Sequence of chain 1.C:
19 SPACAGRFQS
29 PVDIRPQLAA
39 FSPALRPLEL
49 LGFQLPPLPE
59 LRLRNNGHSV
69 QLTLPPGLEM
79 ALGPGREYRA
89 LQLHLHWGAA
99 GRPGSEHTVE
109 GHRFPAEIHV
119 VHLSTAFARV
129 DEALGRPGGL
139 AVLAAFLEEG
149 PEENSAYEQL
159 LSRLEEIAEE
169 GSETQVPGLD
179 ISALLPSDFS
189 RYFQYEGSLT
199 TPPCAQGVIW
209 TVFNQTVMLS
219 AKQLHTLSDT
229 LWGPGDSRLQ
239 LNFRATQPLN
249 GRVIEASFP

Binding-site contacts:
Ligand atom F13 contacts residue HIS94 of chain 1.C at 3.2 Å.
Ligand atom F13 contacts residue THR199 of chain 1.C at 3.6 Å.
Ligand atom F15 contacts residue GLN90 of chain 1.C at 3.7 Å.
Ligand atom N40 contacts residue HIS117 of chain 1.C at 3.3 Å (h-bond).
Ligand atom C20 contacts residue GLN90 of chain 1.C at 3.4 Å.
Ligand atom C35 contacts residue ASN64 of chain 1.C at 3.7 Å.
Ligand atom F13 contacts residue THR198 of chain 1.C at 2.6 Å.
Ligand atom C7 contacts residue ZN1 of chain 1.I at 3.4 Å.
Ligand atom N16 contacts residue HIS92 of chain 1.C at 3.3 Å.
Ligand atom O39 contacts residue VAL119 of chain 1.C at 3.7 Å.
Ligand atom F13 contacts residue ZN1 of chain 1.I at 3.5 Å.
Ligand atom C12 contacts residue ZN1 of chain 1.I at 3.6 Å.
Ligand atom N40 contacts residue THR198 of chain 1.C at 2.8 Å (h-bond).
Ligand atom C18 contacts residue GLN90 of chain 1.C at 3.5 Å.
Ligand atom O41 contacts residue ARG62 of chain 1.C at 2.7 Å (salt-bridge).
Ligand atom C37 contacts residue GLN69 of chain 1.C at 3.6 Å.
Ligand atom S37 contacts residue HIS92 of chain 1.C at 3.6 Å (h-bond).
Ligand atom O38 contacts residue THR198 of chain 1.C at 3.0 Å (h-bond).
Ligand atom C23 contacts residue VAL128 of chain 1.C at 3.2 Å (hydrophobic).
Ligand atom C36 contacts residue ASN64 of chain 1.C at 3.6 Å.
Ligand atom N40 contacts residue ZN1 of chain 1.I at 1.9 Å.
Ligand atom S37 contacts residue THR198 of chain 1.C at 3.7 Å.
Ligand atom C19 contacts residue VAL119 of chain 1.C at 3.6 Å (hydrophobic).
Ligand atom S37 contacts residue ZN1 of chain 1.I at 3.1 Å.
Ligand atom C8 contacts residue HIS92 of chain 1.C at 3.4 Å.
Ligand atom O40 contacts residue GLN69 of chain 1.C at 3.7 Å.
Ligand atom N40 contacts residue HIS94 of chain 1.C at 3.5 Å (h-bond).
Ligand atom C7 contacts residue THR199 of chain 1.C at 3.7 Å.
Ligand atom C19 contacts residue GLN90 of chain 1.C at 3.5 Å.
Ligand atom N40 contacts residue HIS92 of chain 1.C at 3.3 Å (h-bond).
Ligand atom C11 contacts residue THR199 of chain 1.C at 3.6 Å.
Ligand atom O39 contacts residue ZN1 of chain 1.I at 3.5 Å.
Ligand atom C26 contacts residue PRO201 of chain 1.C at 3.6 Å (hydrophobic).
Ligand atom F14 contacts residue THR199 of chain 1.C at 3.7 Å.
Ligand atom S30 contacts residue ASN64 of chain 1.C at 3.6 Å (h-bond).
Ligand atom O39 contacts residue HIS92 of chain 1.C at 3.2 Å.
Ligand atom C7 contacts residue HIS92 of chain 1.C at 3.2 Å.
Ligand atom O38 contacts residue LEU197 of chain 1.C at 3.5 Å.
Ligand atom C12 contacts residue THR199 of chain 1.C at 3.4 Å.
Ligand atom C27 contacts residue THR199 of chain 1.C at 3.4 Å.

This protein binds this small molecule.
Small molecule (SMILES): NS(=O)(=O)c1c(F)c(F)c(SCCc2ccc(C(=O)O)cc2)c(F)c1NC1CCCCCCCCCCC1